This small molecule binds to this protein.
Small molecule (SMILES): Cc1cn([C@H]2C[C@H](O[P](=O)(O)OC[C@H]3O[C@@H](n4ccc(N)nc4=O)C[C@@H]3O[P](=O)(O)OC[C@H]3O[C@@H](n4ccc(N)nc4=O)C[C@@H]3O[P](=O)(O)OC[C@H]3O[C@@H](n4cnc5c(=O)nc(N)[nH]c54)C[C@@H]3O[P](=O)(O)OC[C@H]3O[C@@H](n4cnc5c(=O)nc(N)[nH]c54)C[C@@H]3O[P](=O)(O)OC[C@H]3O[C@@H](n4cnc5c(=O)nc(N)[nH]c54)C[C@@H]3O[P](=O)(O)OC[C@H]3O[C@@H](n4ccc(N)nc4=O)C[C@@H]3O[P](=O)(O)OC[C@H]3O[C@@H](n4cnc5c(=O)nc(N)[nH]c54)C[C@@H]3O)[C@@H](CO[P](=O)(O)O[C@H]3C[C@H](n4cnc5c(=O)nc(N)[nH]c54)O[C@@H]3CO)O2)c(=O)[nH]c1=O

Sequence of chain 1.D:
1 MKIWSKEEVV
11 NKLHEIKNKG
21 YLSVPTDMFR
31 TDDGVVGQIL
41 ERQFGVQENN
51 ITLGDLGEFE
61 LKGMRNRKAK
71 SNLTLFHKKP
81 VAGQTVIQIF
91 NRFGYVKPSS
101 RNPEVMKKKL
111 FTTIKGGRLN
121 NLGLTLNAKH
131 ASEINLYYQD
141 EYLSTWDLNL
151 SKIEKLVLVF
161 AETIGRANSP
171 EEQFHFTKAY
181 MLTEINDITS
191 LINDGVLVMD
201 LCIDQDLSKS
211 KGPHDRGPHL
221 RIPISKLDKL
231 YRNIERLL

Binding-site contacts:
Ligand atom N7 contacts residue ARG221 of chain 1.D at 2.9 Å (salt-bridge).
Ligand atom O6 contacts residue DC1 of chain 1.L at 2.6 Å (h-bond).
Ligand atom N4 contacts residue DG2 of chain 1.L at 3.0 Å (h-bond).
Ligand atom N1 contacts residue DC4 of chain 1.L at 2.9 Å (h-bond).
Ligand atom N3 contacts residue DA8 of chain 1.L at 2.6 Å (h-bond).
Ligand atom OP2 contacts residue LYS62 of chain 1.D at 3.0 Å (salt-bridge).
Ligand atom N3 contacts residue DG6 of chain 1.L at 2.8 Å (h-bond).
Ligand atom N2 contacts residue DC9 of chain 1.L at 2.7 Å (h-bond).
Ligand atom N2 contacts residue DC3 of chain 1.L at 2.5 Å (h-bond).
Ligand atom N3 contacts residue DG2 of chain 1.L at 2.8 Å (h-bond).
Ligand atom N4 contacts residue DG6 of chain 1.L at 2.9 Å (h-bond).
Ligand atom OP1 contacts residue LYS79 of chain 1.D at 2.6 Å (salt-bridge).
Ligand atom N1 contacts residue DC1 of chain 1.L at 2.8 Å (h-bond).
Ligand atom OP1 contacts residue GLY63 of chain 1.D at 2.7 Å (h-bond).
Ligand atom O6 contacts residue DC5 of chain 1.L at 2.7 Å (h-bond).
Ligand atom OP2 contacts residue HIS77 of chain 1.D at 2.7 Å (h-bond).
Ligand atom O6 contacts residue ARG221 of chain 1.D at 2.8 Å (salt-bridge).
Ligand atom N1 contacts residue DC5 of chain 1.L at 2.8 Å (h-bond).
Ligand atom N2 contacts residue DC5 of chain 1.L at 2.8 Å (h-bond).
Ligand atom O2 contacts residue DG6 of chain 1.L at 2.7 Å (h-bond).
Ligand atom OP2 contacts residue LYS79 of chain 1.D at 2.9 Å (salt-bridge).
Ligand atom N4 contacts residue DG7 of chain 1.L at 3.0 Å (h-bond).
Ligand atom N4 contacts residue ARG216 of chain 1.D at 2.8 Å (salt-bridge).
Ligand atom N2 contacts residue DC1 of chain 1.L at 2.9 Å (h-bond).
Ligand atom O2 contacts residue DG2 of chain 1.L at 2.5 Å (h-bond).
Ligand atom OP1 contacts residue LYS78 of chain 1.D at 2.7 Å (salt-bridge).
Ligand atom N2 contacts residue DC4 of chain 1.L at 2.7 Å (h-bond).
Ligand atom N2 contacts residue ASP33 of chain 1.D at 2.7 Å (salt-bridge).
Ligand atom OP1 contacts residue ARG65 of chain 1.D at 2.8 Å (salt-bridge).
Ligand atom N4 contacts residue ASP215 of chain 1.D at 2.9 Å (salt-bridge).
Ligand atom O4' contacts residue ASN50 of chain 1.D at 3.0 Å.
Ligand atom N3 contacts residue DG7 of chain 1.L at 3.0 Å (h-bond).
Ligand atom O4 contacts residue DA8 of chain 1.L at 2.7 Å (h-bond).
Ligand atom N7 contacts residue THR74 of chain 1.D at 2.8 Å (h-bond).
Ligand atom OP1 contacts residue GLU60 of chain 1.D at 2.5 Å (salt-bridge).
Ligand atom N1 contacts residue DC3 of chain 1.L at 2.8 Å (h-bond).
Ligand atom N1 contacts residue DC9 of chain 1.L at 2.9 Å (h-bond).
Ligand atom O6 contacts residue DC9 of chain 1.L at 3.0 Å (h-bond).
Ligand atom O2 contacts residue DG7 of chain 1.L at 2.9 Å (h-bond).
Ligand atom OP1 contacts residue ARG67 of chain 1.D at 2.9 Å (salt-bridge).